Sequence of chain 1.B:
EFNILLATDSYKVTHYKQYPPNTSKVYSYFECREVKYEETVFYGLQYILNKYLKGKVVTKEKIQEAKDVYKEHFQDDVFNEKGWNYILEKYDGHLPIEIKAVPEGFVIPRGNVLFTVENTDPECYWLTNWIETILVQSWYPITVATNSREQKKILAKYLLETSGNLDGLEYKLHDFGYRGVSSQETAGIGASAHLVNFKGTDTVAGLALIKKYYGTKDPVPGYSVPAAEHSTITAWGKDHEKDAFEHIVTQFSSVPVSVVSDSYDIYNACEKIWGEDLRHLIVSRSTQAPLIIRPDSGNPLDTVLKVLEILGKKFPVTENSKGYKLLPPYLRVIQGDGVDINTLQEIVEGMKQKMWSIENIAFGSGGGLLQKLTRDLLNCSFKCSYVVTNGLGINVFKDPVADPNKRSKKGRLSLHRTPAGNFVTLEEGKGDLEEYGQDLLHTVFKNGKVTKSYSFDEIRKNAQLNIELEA

Binding-site contacts:
Ligand atom N19 contacts residue ASP219 of chain 1.B at 2.9 Å (salt-bridge).
Ligand atom C17 contacts residue PHE193 of chain 1.B at 3.6 Å (hydrophobic).
Ligand atom C21 contacts residue ARG311 of chain 1.B at 3.5 Å.
Ligand atom C4 contacts residue ALA379 of chain 1.B at 3.5 Å (hydrophobic).
Ligand atom C13 contacts residue ALA244 of chain 1.B at 3.5 Å (hydrophobic).
Ligand atom C15 contacts residue ASP219 of chain 1.B at 3.5 Å.
Ligand atom N14 contacts residue ASP219 of chain 1.B at 3.2 Å (salt-bridge).
Ligand atom C22 contacts residue PO41 of chain 1.G at 3.3 Å.
Ligand atom N14 contacts residue TYR18 of chain 1.A at 3.3 Å.
Ligand atom C24 contacts residue ARG196 of chain 1.B at 3.2 Å.
Ligand atom C21 contacts residue TYR18 of chain 1.A at 3.5 Å (hydrophobic).
Ligand atom C25 contacts residue PHE193 of chain 1.B at 3.5 Å (hydrophobic).
Ligand atom N18 contacts residue ARG311 of chain 1.B at 3.3 Å.
Ligand atom C17 contacts residue ARG311 of chain 1.B at 3.6 Å.
Ligand atom N16 contacts residue PHE193 of chain 1.B at 3.1 Å.
Ligand atom CL1 contacts residue ILE378 of chain 1.B at 3.5 Å.
Ligand atom C10 contacts residue ILE351 of chain 1.B at 3.6 Å (hydrophobic).
Ligand atom N23 contacts residue ARG196 of chain 1.B at 3.5 Å (salt-bridge).
Ligand atom C8 contacts residue ILE351 of chain 1.B at 3.6 Å (hydrophobic).
Ligand atom N18 contacts residue SER275 of chain 1.B at 2.8 Å (h-bond).
Ligand atom N19 contacts residue PHE193 of chain 1.B at 3.3 Å.
Ligand atom N23 contacts residue TYR18 of chain 1.A at 3.7 Å.
Ligand atom N19 contacts residue TYR18 of chain 1.A at 3.6 Å.
Ligand atom C20 contacts residue TYR18 of chain 1.A at 3.5 Å (hydrophobic).
Ligand atom C3 contacts residue ALA379 of chain 1.B at 3.6 Å (hydrophobic).
Ligand atom C22 contacts residue ARG311 of chain 1.B at 3.2 Å.
Ligand atom C12 contacts residue ASP219 of chain 1.B at 3.3 Å.
Ligand atom C15 contacts residue TYR18 of chain 1.A at 3.4 Å (hydrophobic).
Ligand atom C20 contacts residue PHE193 of chain 1.B at 3.4 Å (hydrophobic).
Ligand atom C22 contacts residue TYR18 of chain 1.A at 3.5 Å (hydrophobic).
Ligand atom CL1 contacts residue GLU376 of chain 1.B at 3.1 Å.
Ligand atom C11 contacts residue HIS191 of chain 1.B at 3.4 Å.
Ligand atom C5 contacts residue ALA379 of chain 1.B at 3.6 Å (hydrophobic).
Ligand atom C12 contacts residue HIS191 of chain 1.B at 3.3 Å.
Ligand atom N23 contacts residue PO41 of chain 1.G at 3.6 Å.
Ligand atom CL1 contacts residue LYS189 of chain 1.B at 3.5 Å.
Ligand atom C15 contacts residue PHE193 of chain 1.B at 3.4 Å (hydrophobic).
Ligand atom C5 contacts residue ILE309 of chain 1.B at 3.6 Å (hydrophobic).
Ligand atom O7 contacts residue ILE309 of chain 1.B at 3.6 Å.
Ligand atom C24 contacts residue PHE193 of chain 1.B at 3.6 Å (hydrophobic).

A small-molecule ligand and the protein it binds are described below.
Small molecule (SMILES): N#CN/C(=N\CCCCCCOc1ccc(Cl)cc1)Nc1ccncc1

Sequence of chain 1.A:
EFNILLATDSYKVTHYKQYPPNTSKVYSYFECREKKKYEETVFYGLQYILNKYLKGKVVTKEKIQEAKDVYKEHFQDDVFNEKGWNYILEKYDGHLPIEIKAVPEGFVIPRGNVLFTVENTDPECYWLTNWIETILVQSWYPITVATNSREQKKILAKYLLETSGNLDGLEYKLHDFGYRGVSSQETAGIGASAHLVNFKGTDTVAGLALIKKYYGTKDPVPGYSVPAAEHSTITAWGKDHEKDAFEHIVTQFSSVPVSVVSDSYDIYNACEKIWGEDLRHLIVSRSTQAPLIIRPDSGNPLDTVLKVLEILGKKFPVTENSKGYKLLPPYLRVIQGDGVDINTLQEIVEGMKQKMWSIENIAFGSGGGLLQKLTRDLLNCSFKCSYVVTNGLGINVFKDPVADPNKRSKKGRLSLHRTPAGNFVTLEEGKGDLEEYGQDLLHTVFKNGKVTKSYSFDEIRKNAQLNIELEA